The small molecule below binds the protein below.
Small molecule (SMILES): CC(=O)N[C@H]1CO[C@H](CO[C@@H]2O[C@@H](C)[C@@H](O)[C@@H](O)[C@@H]2O)[C@@H](O)[C@@H]1O

Sequence of chain 5.A:
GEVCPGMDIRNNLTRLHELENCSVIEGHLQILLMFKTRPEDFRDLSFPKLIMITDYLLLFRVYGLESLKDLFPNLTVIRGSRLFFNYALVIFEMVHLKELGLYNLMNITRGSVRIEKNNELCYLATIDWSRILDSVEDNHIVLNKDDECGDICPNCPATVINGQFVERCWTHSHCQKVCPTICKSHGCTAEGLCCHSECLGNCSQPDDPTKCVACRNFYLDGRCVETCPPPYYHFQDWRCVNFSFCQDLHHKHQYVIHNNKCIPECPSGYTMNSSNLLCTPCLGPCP

Binding-site contacts:
Ligand atom O4 contacts residue ASP234 of chain 5.A at 2.9 Å (salt-bridge).
Ligand atom C4 contacts residue ASP234 of chain 5.A at 4.1 Å.
Ligand atom O2 contacts residue PHE258 of chain 5.A at 4.5 Å.
Ligand atom C3 contacts residue ASN255 of chain 5.A at 3.7 Å.
Ligand atom C6 contacts residue ASP234 of chain 5.A at 3.8 Å.
Ligand atom C1 contacts residue SER257 of chain 5.A at 4.5 Å.
Ligand atom N2 contacts residue ASN255 of chain 5.A at 2.9 Å (h-bond).
Ligand atom C5 contacts residue ASN255 of chain 5.A at 3.7 Å.
Ligand atom O5 contacts residue ASN255 of chain 5.A at 2.3 Å (h-bond).
Ligand atom O7 contacts residue ASN255 of chain 5.A at 3.0 Å (h-bond).
Ligand atom O2 contacts residue ARG252 of chain 5.A at 4.3 Å.
Ligand atom C2 contacts residue ASN255 of chain 5.A at 2.5 Å.
Ligand atom C4 contacts residue ASN255 of chain 5.A at 4.2 Å.
Ligand atom C1 contacts residue ASN255 of chain 5.A at 1.4 Å.
Ligand atom O7 contacts residue TYR245 of chain 5.A at 4.1 Å.
Ligand atom C5 contacts residue ASP234 of chain 5.A at 4.5 Å.
Ligand atom C7 contacts residue ASN255 of chain 5.A at 3.1 Å.
Ligand atom C8 contacts residue ASN255 of chain 5.A at 4.3 Å.